A protein and the small-molecule ligand that binds it are described below.
Small molecule (SMILES): CC(=O)N[C@H]1CO[C@H](CO[C@@H]2O[C@@H](C)[C@@H](O)[C@@H](O)[C@@H]2O)[C@@H](O)[C@@H]1O

Sequence of chain 1.A:
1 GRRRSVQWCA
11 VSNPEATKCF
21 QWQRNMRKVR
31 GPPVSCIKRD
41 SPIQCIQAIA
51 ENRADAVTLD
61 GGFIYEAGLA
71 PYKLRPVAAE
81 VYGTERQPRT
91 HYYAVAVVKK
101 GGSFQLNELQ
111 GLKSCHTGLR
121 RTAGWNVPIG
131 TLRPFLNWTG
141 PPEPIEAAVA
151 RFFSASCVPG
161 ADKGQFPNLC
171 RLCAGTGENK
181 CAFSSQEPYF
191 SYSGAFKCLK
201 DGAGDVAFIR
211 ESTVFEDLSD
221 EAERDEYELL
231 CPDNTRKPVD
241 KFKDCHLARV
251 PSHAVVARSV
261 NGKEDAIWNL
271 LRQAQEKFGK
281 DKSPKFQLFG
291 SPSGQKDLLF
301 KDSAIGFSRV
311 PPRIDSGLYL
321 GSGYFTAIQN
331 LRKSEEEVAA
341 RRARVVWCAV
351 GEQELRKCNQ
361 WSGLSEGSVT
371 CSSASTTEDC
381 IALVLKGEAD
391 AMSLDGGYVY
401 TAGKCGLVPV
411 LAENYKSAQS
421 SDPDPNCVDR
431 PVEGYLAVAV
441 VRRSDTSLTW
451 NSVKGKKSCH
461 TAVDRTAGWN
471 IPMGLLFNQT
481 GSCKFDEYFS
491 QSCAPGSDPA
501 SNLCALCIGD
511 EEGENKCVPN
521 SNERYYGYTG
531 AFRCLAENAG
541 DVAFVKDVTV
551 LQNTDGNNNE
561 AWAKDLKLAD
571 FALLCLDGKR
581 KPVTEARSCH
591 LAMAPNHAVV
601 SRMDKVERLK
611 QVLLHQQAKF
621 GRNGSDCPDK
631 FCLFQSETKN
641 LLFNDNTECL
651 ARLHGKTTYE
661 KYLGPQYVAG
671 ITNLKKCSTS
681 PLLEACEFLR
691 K

Binding-site contacts:
Ligand atom O3 contacts residue GLN110 of chain 1.A at 3.1 Å (h-bond).
Ligand atom N2 contacts residue PHE135 of chain 1.A at 4.1 Å.
Ligand atom C2 contacts residue PHE135 of chain 1.A at 4.3 Å (hydrophobic).
Ligand atom N2 contacts residue GLN110 of chain 1.A at 3.8 Å.
Ligand atom C1 contacts residue PHE135 of chain 1.A at 4.0 Å (hydrophobic).
Ligand atom C7 contacts residue PHE135 of chain 1.A at 4.0 Å (hydrophobic).
Ligand atom C6 contacts residue ASN137 of chain 1.A at 4.5 Å.
Ligand atom C7 contacts residue ASN137 of chain 1.A at 3.9 Å.
Ligand atom C3 contacts residue ASN137 of chain 1.A at 4.3 Å.
Ligand atom C4 contacts residue ASN137 of chain 1.A at 4.2 Å.
Ligand atom C2 contacts residue GLN110 of chain 1.A at 4.1 Å.
Ligand atom C8 contacts residue PHE135 of chain 1.A at 3.8 Å (hydrophobic).
Ligand atom C8 contacts residue GLN110 of chain 1.A at 3.4 Å.
Ligand atom C3 contacts residue ASN137 of chain 1.A at 3.8 Å.
Ligand atom O5 contacts residue ASN137 of chain 1.A at 2.4 Å (h-bond).
Ligand atom C5 contacts residue ASN137 of chain 1.A at 3.5 Å.
Ligand atom C8 contacts residue PHE152 of chain 1.A at 3.6 Å (hydrophobic).
Ligand atom C2 contacts residue ASN137 of chain 1.A at 2.4 Å.
Ligand atom N2 contacts residue ASN137 of chain 1.A at 2.8 Å (h-bond).
Ligand atom O3 contacts residue ASN137 of chain 1.A at 4.4 Å.
Ligand atom C8 contacts residue LEU136 of chain 1.A at 4.1 Å (hydrophobic).
Ligand atom O7 contacts residue GLN110 of chain 1.A at 1.9 Å (h-bond).
Ligand atom C7 contacts residue GLN110 of chain 1.A at 2.8 Å.
Ligand atom C1 contacts residue ASN137 of chain 1.A at 1.4 Å.
Ligand atom C3 contacts residue GLN110 of chain 1.A at 3.7 Å.